Binding-site contacts:
Ligand atom C15 contacts residue PRO25 of chain 1.A at 3.5 Å (hydrophobic).
Ligand atom C23 contacts residue TYR87 of chain 1.A at 3.4 Å (hydrophobic).
Ligand atom C12 contacts residue TYR87 of chain 1.A at 3.7 Å (hydrophobic).
Ligand atom CL1 contacts residue CYS77 of chain 1.A at 4.1 Å.
Ligand atom C27 contacts residue TYR80 of chain 1.A at 3.5 Å (hydrophobic).
Ligand atom N20 contacts residue TYR87 of chain 1.A at 3.9 Å.
Ligand atom C06 contacts residue GLU34 of chain 1.A at 3.9 Å.
Ligand atom C23 contacts residue VAL30 of chain 1.A at 4.0 Å (hydrophobic).
Ligand atom N26 contacts residue VAL30 of chain 1.A at 4.0 Å.
Ligand atom O32 contacts residue ASN81 of chain 1.A at 2.8 Å (h-bond).
Ligand atom N20 contacts residue PRO25 of chain 1.A at 2.9 Å (h-bond).
Ligand atom CL1 contacts residue PHE26 of chain 1.A at 3.5 Å.
Ligand atom C01 contacts residue PRO29 of chain 1.A at 3.5 Å (hydrophobic).
Ligand atom O32 contacts residue CYS77 of chain 1.A at 3.9 Å.
Ligand atom C15 contacts residue TYR87 of chain 1.A at 3.8 Å (hydrophobic).
Ligand atom N25 contacts residue VAL30 of chain 1.A at 3.8 Å.
Ligand atom C31 contacts residue TYR87 of chain 1.A at 3.6 Å (hydrophobic).
Ligand atom C27 contacts residue TYR38 of chain 1.A at 3.8 Å (hydrophobic).
Ligand atom C27 contacts residue ASN81 of chain 1.A at 3.7 Å.
Ligand atom C31 contacts residue ASN81 of chain 1.A at 3.7 Å.
Ligand atom O32 contacts residue TYR87 of chain 1.A at 4.1 Å.
Ligand atom C12 contacts residue PRO25 of chain 1.A at 3.5 Å (hydrophobic).
Ligand atom C09 contacts residue GLU34 of chain 1.A at 4.0 Å.
Ligand atom C23 contacts residue GLU34 of chain 1.A at 3.7 Å.
Ligand atom N25 contacts residue TYR87 of chain 1.A at 3.6 Å.
Ligand atom C33 contacts residue TYR87 of chain 1.A at 3.7 Å (hydrophobic).
Ligand atom C01 contacts residue GLU34 of chain 1.A at 3.1 Å.
Ligand atom N05 contacts residue GLU34 of chain 1.A at 3.0 Å (salt-bridge).
Ligand atom CL1 contacts residue PRO25 of chain 1.A at 3.4 Å.
Ligand atom C17 contacts residue PRO25 of chain 1.A at 3.7 Å (hydrophobic).
Ligand atom C15 contacts residue GLU34 of chain 1.A at 3.5 Å.
Ligand atom C22 contacts residue PRO25 of chain 1.A at 3.9 Å (hydrophobic).
Ligand atom N26 contacts residue TYR87 of chain 1.A at 3.8 Å.
Ligand atom C22 contacts residue TYR87 of chain 1.A at 3.6 Å (hydrophobic).
Ligand atom C33 contacts residue VAL30 of chain 1.A at 3.9 Å (hydrophobic).
Ligand atom C31 contacts residue VAL30 of chain 1.A at 3.9 Å (hydrophobic).
Ligand atom C27 contacts residue ALA35 of chain 1.A at 3.9 Å (hydrophobic).
Ligand atom C17 contacts residue GLU34 of chain 1.A at 3.2 Å.
Ligand atom C12 contacts residue TRP24 of chain 1.A at 4.0 Å (hydrophobic).
Ligand atom C22 contacts residue VAL30 of chain 1.A at 4.0 Å (hydrophobic).

Sequence of chain 1.A:
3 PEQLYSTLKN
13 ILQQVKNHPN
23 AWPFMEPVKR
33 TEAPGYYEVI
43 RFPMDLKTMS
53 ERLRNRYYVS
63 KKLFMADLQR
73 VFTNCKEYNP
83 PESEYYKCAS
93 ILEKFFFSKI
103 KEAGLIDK

This protein binds this small molecule.
Small molecule (SMILES): CN1CCC[C@@H](Nc2cnn(C)c(=O)c2Cl)C1